Sequence of chain 2.J:
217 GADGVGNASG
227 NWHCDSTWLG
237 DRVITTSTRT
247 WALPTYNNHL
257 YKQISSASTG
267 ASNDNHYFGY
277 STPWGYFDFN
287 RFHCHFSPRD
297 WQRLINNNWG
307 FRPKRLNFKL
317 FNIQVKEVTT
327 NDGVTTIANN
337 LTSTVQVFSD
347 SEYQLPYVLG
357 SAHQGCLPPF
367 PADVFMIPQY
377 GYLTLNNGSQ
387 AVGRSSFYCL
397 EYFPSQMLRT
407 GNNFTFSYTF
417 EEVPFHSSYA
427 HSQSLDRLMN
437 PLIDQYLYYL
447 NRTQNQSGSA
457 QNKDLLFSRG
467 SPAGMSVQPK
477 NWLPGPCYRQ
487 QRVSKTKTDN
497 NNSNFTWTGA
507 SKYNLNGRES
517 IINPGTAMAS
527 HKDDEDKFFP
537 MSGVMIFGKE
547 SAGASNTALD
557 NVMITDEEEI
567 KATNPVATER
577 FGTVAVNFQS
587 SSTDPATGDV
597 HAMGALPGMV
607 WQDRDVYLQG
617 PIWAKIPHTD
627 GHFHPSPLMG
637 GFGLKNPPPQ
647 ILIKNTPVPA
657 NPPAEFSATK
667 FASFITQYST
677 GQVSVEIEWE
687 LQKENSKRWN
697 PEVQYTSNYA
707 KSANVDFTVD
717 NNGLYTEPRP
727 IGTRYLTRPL

Binding-site contacts:
Ligand atom C2 contacts residue PRO631 of chain 2.J at 4.2 Å (hydrophobic).
Ligand atom C8 contacts residue HIS630 of chain 2.J at 3.3 Å.
Ligand atom N9 contacts residue PRO631 of chain 2.J at 3.8 Å.
Ligand atom N6 contacts residue PRO633 of chain 2.J at 4.4 Å.
Ligand atom N3 contacts residue PRO631 of chain 2.J at 4.1 Å.
Ligand atom N7 contacts residue SER632 of chain 2.J at 3.7 Å.
Ligand atom N7 contacts residue HIS630 of chain 2.J at 3.7 Å.
Ligand atom N9 contacts residue HIS630 of chain 2.J at 4.4 Å.
Ligand atom N1 contacts residue GLY639 of chain 2.J at 3.0 Å (h-bond).
Ligand atom N1 contacts residue PRO631 of chain 2.J at 4.2 Å.
Ligand atom C6 contacts residue PRO631 of chain 2.J at 4.3 Å (hydrophobic).
Ligand atom N6 contacts residue SER632 of chain 2.J at 3.6 Å.
Ligand atom C5 contacts residue SER632 of chain 2.J at 3.9 Å.
Ligand atom C2 contacts residue ILE622 of chain 2.J at 4.3 Å (hydrophobic).
Ligand atom N6 contacts residue GLY639 of chain 2.J at 3.5 Å (h-bond).
Ligand atom N6 contacts residue PHE638 of chain 2.J at 3.7 Å.
Ligand atom N3 contacts residue GLY639 of chain 2.J at 4.2 Å.
Ligand atom C5 contacts residue PRO420 of chain 2.J at 4.5 Å (hydrophobic).
Ligand atom N1 contacts residue PHE638 of chain 2.J at 4.1 Å.
Ligand atom C4 contacts residue PRO631 of chain 2.J at 4.2 Å (hydrophobic).
Ligand atom C6 contacts residue GLY639 of chain 2.J at 3.7 Å.
Ligand atom C5 contacts residue PRO631 of chain 2.J at 4.4 Å (hydrophobic).
Ligand atom N7 contacts residue ASP609 of chain 2.J at 4.0 Å.
Ligand atom N6 contacts residue GLY637 of chain 2.J at 3.4 Å (h-bond).
Ligand atom C6 contacts residue SER632 of chain 2.J at 4.0 Å.
Ligand atom C2 contacts residue GLY639 of chain 2.J at 2.9 Å.

The protein below binds the small molecule below.
Small molecule (SMILES): Nc1ncnc2[nH]cnc12